Binding-site contacts:
Ligand atom N2 contacts residue ASN204 of chain 1.E at 3.0 Å (h-bond).
Ligand atom C1 contacts residue THR206 of chain 1.E at 4.4 Å.
Ligand atom O7 contacts residue ASN204 of chain 1.E at 4.1 Å.
Ligand atom C6 contacts residue LYS207 of chain 1.E at 4.4 Å.
Ligand atom C1 contacts residue LYS207 of chain 1.E at 4.3 Å.
Ligand atom C7 contacts residue ASN204 of chain 1.E at 3.7 Å.
Ligand atom O5 contacts residue THR206 of chain 1.E at 4.1 Å.
Ligand atom C3 contacts residue ASN204 of chain 1.E at 3.8 Å.
Ligand atom C2 contacts residue ASN204 of chain 1.E at 2.5 Å.
Ligand atom C4 contacts residue ASN204 of chain 1.E at 4.2 Å.
Ligand atom C8 contacts residue THR276 of chain 1.E at 4.4 Å.
Ligand atom C5 contacts residue ASN204 of chain 1.E at 3.6 Å.
Ligand atom C6 contacts residue THR206 of chain 1.E at 3.4 Å.
Ligand atom O5 contacts residue LYS207 of chain 1.E at 3.5 Å.
Ligand atom C1 contacts residue ASN204 of chain 1.E at 1.4 Å.
Ligand atom O5 contacts residue ASN204 of chain 1.E at 2.3 Å (h-bond).
Ligand atom C5 contacts residue THR206 of chain 1.E at 3.6 Å.

The small molecule below binds the protein below.
Small molecule (SMILES): CC(=O)N[C@@H]1[C@@H](O)[C@H](O)[C@@H](CO)O[C@H]1O

Sequence of chain 1.E:
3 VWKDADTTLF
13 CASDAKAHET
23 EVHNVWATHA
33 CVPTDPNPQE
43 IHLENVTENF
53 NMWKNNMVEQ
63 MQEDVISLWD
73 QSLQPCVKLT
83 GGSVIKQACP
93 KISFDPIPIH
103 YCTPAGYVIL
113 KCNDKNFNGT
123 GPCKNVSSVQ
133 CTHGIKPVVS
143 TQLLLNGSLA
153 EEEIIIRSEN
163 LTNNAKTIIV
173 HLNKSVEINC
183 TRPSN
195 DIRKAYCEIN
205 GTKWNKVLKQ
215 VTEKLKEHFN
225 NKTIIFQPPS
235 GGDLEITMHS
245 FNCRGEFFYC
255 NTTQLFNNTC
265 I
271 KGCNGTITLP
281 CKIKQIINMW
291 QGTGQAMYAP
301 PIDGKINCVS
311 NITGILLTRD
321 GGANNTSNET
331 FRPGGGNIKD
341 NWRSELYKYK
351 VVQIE